Sequence of chain 1.A:
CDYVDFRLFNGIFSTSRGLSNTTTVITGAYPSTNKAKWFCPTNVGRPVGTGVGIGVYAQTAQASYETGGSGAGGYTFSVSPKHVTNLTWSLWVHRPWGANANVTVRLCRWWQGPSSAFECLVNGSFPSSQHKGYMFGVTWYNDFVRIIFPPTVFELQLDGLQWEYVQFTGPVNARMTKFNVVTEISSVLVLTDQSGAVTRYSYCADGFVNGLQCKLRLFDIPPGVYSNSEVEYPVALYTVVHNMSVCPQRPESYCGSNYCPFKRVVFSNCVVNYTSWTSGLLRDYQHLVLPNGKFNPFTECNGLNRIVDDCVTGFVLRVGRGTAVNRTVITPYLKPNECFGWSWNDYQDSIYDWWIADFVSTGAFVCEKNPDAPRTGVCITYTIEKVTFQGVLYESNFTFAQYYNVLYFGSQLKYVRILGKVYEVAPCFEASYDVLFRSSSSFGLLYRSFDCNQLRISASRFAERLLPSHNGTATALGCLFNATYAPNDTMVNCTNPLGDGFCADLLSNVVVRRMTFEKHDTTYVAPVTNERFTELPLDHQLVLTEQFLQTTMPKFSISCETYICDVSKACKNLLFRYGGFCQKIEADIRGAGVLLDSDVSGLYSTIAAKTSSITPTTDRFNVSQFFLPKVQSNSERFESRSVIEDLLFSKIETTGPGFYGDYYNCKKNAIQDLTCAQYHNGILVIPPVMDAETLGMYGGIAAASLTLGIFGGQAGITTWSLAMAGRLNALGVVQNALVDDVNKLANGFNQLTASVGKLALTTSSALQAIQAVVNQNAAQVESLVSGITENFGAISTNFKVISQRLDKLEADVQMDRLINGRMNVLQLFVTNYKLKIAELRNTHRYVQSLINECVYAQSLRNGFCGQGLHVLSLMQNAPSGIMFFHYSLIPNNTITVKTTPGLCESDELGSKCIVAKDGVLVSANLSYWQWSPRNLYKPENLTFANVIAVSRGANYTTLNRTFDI

A small-molecule ligand and the protein it binds are described below.
Small molecule (SMILES): CC(=O)N[C@@H]1[C@@H](O)[C@H](O)[C@@H](CO)O[C@H]1O

Binding-site contacts:
Ligand atom O7 contacts residue ASN427 of chain 1.A at 3.8 Å.
Ligand atom C1 contacts residue ASN427 of chain 1.A at 1.4 Å.
Ligand atom C4 contacts residue ASN427 of chain 1.A at 4.2 Å.
Ligand atom C7 contacts residue ASN427 of chain 1.A at 3.5 Å.
Ligand atom C8 contacts residue GLU425 of chain 1.A at 3.6 Å.
Ligand atom C5 contacts residue ASN427 of chain 1.A at 3.7 Å.
Ligand atom O5 contacts residue ASN427 of chain 1.A at 2.4 Å (h-bond).
Ligand atom C2 contacts residue ASN427 of chain 1.A at 2.4 Å.
Ligand atom N2 contacts residue ASN427 of chain 1.A at 2.9 Å (h-bond).
Ligand atom C3 contacts residue ASN427 of chain 1.A at 3.8 Å.